Sequence of chain 1.B:
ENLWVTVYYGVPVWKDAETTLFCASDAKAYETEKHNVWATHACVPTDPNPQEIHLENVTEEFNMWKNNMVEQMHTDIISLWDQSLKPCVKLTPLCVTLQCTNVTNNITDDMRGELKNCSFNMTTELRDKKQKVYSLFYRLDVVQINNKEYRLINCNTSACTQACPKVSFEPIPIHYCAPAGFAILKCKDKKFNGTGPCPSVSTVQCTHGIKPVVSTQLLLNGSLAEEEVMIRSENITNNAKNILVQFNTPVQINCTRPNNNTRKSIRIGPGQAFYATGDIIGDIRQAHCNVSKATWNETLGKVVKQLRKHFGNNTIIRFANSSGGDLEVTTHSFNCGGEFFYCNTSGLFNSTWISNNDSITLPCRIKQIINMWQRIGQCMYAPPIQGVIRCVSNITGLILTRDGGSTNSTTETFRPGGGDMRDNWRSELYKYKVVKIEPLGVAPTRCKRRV

A small-molecule ligand and the protein it binds are described below.
Small molecule (SMILES): CC(=O)N[C@@H]1[C@@H](O)[C@H](O)[C@@H](CO)O[C@H]1O

Binding-site contacts:
Ligand atom C2 contacts residue ASN416 of chain 1.B at 2.4 Å.
Ligand atom C1 contacts residue PRO261 of chain 1.B at 4.4 Å (hydrophobic).
Ligand atom O7 contacts residue NAG1 of chain 1.R at 3.2 Å.
Ligand atom O5 contacts residue PRO261 of chain 1.B at 3.8 Å.
Ligand atom O6 contacts residue LEU235 of chain 1.B at 3.8 Å.
Ligand atom C3 contacts residue ASN416 of chain 1.B at 3.8 Å.
Ligand atom C7 contacts residue ASN416 of chain 1.B at 3.8 Å.
Ligand atom C6 contacts residue LEU235 of chain 1.B at 4.3 Å (hydrophobic).
Ligand atom O7 contacts residue ASN232 of chain 1.B at 4.3 Å.
Ligand atom O7 contacts residue ASN416 of chain 1.B at 4.3 Å.
Ligand atom O5 contacts residue ASN416 of chain 1.B at 2.4 Å (h-bond).
Ligand atom C5 contacts residue ASN416 of chain 1.B at 3.7 Å.
Ligand atom C8 contacts residue ASN416 of chain 1.B at 4.3 Å.
Ligand atom C4 contacts residue ASN416 of chain 1.B at 4.2 Å.
Ligand atom C7 contacts residue NAG1 of chain 1.R at 4.3 Å.
Ligand atom O5 contacts residue LEU235 of chain 1.B at 4.5 Å.
Ligand atom N2 contacts residue ASN416 of chain 1.B at 2.9 Å (h-bond).
Ligand atom C1 contacts residue ASN416 of chain 1.B at 1.4 Å.